Sequence of chain 1.A:
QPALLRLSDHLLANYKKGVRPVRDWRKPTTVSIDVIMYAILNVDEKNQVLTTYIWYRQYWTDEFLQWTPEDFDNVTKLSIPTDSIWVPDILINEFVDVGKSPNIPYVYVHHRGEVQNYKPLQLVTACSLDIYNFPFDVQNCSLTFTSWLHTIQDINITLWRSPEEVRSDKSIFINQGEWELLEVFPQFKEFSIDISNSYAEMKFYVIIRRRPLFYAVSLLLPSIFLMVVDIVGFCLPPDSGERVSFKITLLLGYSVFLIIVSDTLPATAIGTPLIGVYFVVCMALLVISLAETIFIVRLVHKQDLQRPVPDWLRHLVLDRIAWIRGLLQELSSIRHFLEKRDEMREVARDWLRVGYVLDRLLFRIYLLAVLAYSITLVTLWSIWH

Sequence of chain 1.C:
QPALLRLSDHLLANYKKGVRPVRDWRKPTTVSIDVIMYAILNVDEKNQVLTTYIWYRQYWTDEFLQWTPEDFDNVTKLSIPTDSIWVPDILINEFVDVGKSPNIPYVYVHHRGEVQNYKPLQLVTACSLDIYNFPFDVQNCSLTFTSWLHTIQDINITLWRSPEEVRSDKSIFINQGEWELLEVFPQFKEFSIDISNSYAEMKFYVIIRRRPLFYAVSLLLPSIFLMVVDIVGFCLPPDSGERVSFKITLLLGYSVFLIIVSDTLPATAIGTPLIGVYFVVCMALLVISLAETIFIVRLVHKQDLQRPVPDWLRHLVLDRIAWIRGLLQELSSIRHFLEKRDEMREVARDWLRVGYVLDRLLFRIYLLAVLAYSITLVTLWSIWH

Binding-site contacts:
Ligand atom C8 contacts residue ASP73 of chain 1.A at 3.5 Å.
Ligand atom O6 contacts residue ASN74 of chain 1.A at 4.5 Å.
Ligand atom O7 contacts residue ASN74 of chain 1.A at 3.7 Å.
Ligand atom C3 contacts residue ASN74 of chain 1.A at 3.8 Å.
Ligand atom C2 contacts residue ASN74 of chain 1.A at 2.5 Å.
Ligand atom N2 contacts residue ASN74 of chain 1.A at 2.9 Å (h-bond).
Ligand atom C5 contacts residue ASN74 of chain 1.A at 3.7 Å.
Ligand atom O7 contacts residue ARG26 of chain 1.C at 4.5 Å.
Ligand atom C4 contacts residue ASN74 of chain 1.A at 4.2 Å.
Ligand atom C1 contacts residue ASN74 of chain 1.A at 1.4 Å.
Ligand atom C7 contacts residue ASN74 of chain 1.A at 3.5 Å.
Ligand atom O5 contacts residue ASN74 of chain 1.A at 2.4 Å (h-bond).

The protein below binds the small molecule below.
Small molecule (SMILES): CC(=O)N[C@@H]1[C@@H](O)[C@H](O)[C@@H](CO)O[C@H]1O